Sequence of chain 1.A:
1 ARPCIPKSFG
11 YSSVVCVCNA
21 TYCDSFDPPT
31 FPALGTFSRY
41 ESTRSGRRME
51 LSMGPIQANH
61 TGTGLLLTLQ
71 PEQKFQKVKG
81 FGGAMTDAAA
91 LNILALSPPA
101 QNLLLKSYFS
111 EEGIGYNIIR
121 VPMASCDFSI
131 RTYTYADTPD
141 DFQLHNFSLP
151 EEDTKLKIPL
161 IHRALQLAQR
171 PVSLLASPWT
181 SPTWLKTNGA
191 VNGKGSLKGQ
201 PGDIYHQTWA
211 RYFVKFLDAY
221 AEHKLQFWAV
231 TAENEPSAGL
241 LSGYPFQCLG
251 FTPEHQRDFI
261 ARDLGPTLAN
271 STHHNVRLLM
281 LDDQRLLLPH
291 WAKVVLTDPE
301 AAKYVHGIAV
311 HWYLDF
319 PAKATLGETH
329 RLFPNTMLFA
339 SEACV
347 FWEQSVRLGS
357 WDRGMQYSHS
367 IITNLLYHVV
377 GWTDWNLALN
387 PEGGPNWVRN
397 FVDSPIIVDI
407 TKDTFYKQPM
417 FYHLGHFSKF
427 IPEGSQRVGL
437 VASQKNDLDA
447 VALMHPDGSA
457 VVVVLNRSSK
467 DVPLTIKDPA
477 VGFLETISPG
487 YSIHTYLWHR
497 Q

The protein below binds the small molecule below.
Small molecule (SMILES): CC(=O)N[C@@H]1[C@@H](O)[C@H](O)[C@@H](CO)O[C@H]1O

Binding-site contacts:
Ligand atom N2 contacts residue ASN146 of chain 2.B at 2.9 Å (h-bond).
Ligand atom C8 contacts residue LEU96 of chain 1.A at 3.6 Å (hydrophobic).
Ligand atom C8 contacts residue SER97 of chain 1.A at 3.8 Å.
Ligand atom C3 contacts residue ASN146 of chain 2.B at 3.6 Å.
Ligand atom C7 contacts residue PRO98 of chain 1.A at 4.0 Å (hydrophobic).
Ligand atom C7 contacts residue ASN146 of chain 2.B at 3.7 Å.
Ligand atom C7 contacts residue THR138 of chain 2.B at 3.7 Å.
Ligand atom C8 contacts residue PRO98 of chain 1.A at 3.6 Å (hydrophobic).
Ligand atom O7 contacts residue PRO98 of chain 1.A at 4.3 Å.
Ligand atom C1 contacts residue ASN146 of chain 2.B at 1.5 Å.
Ligand atom C7 contacts residue SER97 of chain 1.A at 4.1 Å.
Ligand atom O7 contacts residue THR138 of chain 2.B at 3.5 Å (h-bond).
Ligand atom C2 contacts residue ASN146 of chain 2.B at 2.2 Å.
Ligand atom C8 contacts residue ASN146 of chain 2.B at 4.0 Å.
Ligand atom O3 contacts residue PRO98 of chain 1.A at 3.2 Å.
Ligand atom C8 contacts residue THR138 of chain 2.B at 4.5 Å.
Ligand atom C4 contacts residue ASN146 of chain 2.B at 4.0 Å.
Ligand atom N2 contacts residue THR138 of chain 2.B at 4.0 Å.
Ligand atom O7 contacts residue SER97 of chain 1.A at 3.7 Å.
Ligand atom O5 contacts residue ASN146 of chain 2.B at 2.4 Å (h-bond).
Ligand atom C5 contacts residue ASN146 of chain 2.B at 3.6 Å.

Sequence of chain 2.B:
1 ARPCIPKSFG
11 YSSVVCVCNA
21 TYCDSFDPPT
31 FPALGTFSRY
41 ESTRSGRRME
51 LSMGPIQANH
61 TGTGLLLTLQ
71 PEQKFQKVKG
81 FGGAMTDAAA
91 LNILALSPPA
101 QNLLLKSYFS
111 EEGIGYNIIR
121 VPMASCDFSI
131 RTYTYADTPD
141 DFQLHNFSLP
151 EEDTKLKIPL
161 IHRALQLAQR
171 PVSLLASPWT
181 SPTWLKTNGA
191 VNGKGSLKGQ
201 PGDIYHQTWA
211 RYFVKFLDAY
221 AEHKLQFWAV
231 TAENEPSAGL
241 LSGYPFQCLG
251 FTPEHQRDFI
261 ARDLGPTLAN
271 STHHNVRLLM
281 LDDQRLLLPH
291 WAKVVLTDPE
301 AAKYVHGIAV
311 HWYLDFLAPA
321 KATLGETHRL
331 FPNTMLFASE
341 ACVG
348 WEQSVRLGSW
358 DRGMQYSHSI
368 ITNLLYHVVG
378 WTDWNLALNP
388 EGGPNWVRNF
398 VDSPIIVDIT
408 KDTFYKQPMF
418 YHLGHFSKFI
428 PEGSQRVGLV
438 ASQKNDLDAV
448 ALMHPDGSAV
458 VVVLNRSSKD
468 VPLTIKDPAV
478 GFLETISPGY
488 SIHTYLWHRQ